A protein and the small-molecule ligand that binds it are described below.
Small molecule (SMILES): CC(=O)N[C@H]1[C@H](O[C@H]2[C@H](O)[C@@H](NC(C)=O)CO[C@@H]2CO)O[C@H](CO)[C@@H](O)[C@@H]1O

Binding-site contacts:
Ligand atom C5 contacts residue GLN804 of chain 1.A at 3.4 Å.
Ligand atom C2 contacts residue ASN801 of chain 1.A at 2.5 Å.
Ligand atom O6 contacts residue GLN804 of chain 1.A at 2.2 Å (h-bond).
Ligand atom O5 contacts residue GLN804 of chain 1.A at 3.4 Å (h-bond).
Ligand atom C1 contacts residue SER803 of chain 1.A at 3.4 Å.
Ligand atom C7 contacts residue ASN801 of chain 1.A at 3.5 Å.
Ligand atom C5 contacts residue SER803 of chain 1.A at 3.7 Å.
Ligand atom C1 contacts residue GLN804 of chain 1.A at 4.0 Å.
Ligand atom C6 contacts residue GLN804 of chain 1.A at 3.3 Å.
Ligand atom C5 contacts residue ASN801 of chain 1.A at 3.6 Å.
Ligand atom N2 contacts residue ASN801 of chain 1.A at 3.0 Å (h-bond).
Ligand atom O6 contacts residue SER803 of chain 1.A at 4.2 Å.
Ligand atom O5 contacts residue ASN801 of chain 1.A at 2.3 Å (h-bond).
Ligand atom C1 contacts residue ASN801 of chain 1.A at 1.4 Å.
Ligand atom C4 contacts residue ASN801 of chain 1.A at 4.2 Å.
Ligand atom C3 contacts residue ASN801 of chain 1.A at 3.8 Å.
Ligand atom O7 contacts residue ASN801 of chain 1.A at 3.5 Å (h-bond).
Ligand atom O5 contacts residue SER803 of chain 1.A at 3.7 Å.

Sequence of chain 1.A:
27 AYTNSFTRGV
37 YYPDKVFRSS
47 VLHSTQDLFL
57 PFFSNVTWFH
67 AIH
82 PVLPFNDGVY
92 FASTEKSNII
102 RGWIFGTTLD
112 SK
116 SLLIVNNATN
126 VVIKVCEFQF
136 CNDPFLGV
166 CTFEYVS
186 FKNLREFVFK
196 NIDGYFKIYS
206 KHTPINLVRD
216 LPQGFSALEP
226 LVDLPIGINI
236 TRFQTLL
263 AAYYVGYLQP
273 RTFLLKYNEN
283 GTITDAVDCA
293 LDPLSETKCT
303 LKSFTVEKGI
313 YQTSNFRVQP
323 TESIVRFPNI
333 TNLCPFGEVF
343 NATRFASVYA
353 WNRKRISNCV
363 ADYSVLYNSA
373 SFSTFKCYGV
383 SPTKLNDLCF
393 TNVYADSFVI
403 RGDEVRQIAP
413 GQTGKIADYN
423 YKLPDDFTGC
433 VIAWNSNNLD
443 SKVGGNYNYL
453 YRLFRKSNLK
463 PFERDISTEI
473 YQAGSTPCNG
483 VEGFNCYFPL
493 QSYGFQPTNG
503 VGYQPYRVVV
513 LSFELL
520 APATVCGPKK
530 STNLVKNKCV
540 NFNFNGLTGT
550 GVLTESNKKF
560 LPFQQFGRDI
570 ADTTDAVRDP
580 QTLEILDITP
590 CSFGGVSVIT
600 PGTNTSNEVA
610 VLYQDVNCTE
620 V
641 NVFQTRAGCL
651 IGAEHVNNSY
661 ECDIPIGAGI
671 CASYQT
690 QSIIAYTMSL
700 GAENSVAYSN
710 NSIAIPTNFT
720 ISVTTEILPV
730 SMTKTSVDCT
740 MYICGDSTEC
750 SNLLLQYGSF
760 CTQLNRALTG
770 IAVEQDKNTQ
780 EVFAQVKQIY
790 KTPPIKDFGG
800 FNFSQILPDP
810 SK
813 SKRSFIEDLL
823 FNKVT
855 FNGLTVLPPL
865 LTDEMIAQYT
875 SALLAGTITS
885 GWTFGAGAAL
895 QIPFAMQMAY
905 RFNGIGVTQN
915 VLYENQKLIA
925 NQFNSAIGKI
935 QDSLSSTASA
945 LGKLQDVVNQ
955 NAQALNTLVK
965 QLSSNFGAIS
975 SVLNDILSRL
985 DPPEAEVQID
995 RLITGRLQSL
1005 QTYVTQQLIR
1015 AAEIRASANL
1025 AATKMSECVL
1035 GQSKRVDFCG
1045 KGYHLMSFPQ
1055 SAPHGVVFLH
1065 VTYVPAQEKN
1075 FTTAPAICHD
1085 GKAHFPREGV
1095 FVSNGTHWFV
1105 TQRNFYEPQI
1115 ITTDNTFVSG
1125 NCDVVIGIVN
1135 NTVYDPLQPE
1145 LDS